The small molecule below binds the protein below.
Small molecule (SMILES): Cc1ccc(S(=O)(=O)O)cc1

Binding-site contacts:
Ligand atom C3 contacts residue SER145 of chain 1.A at 4.2 Å.
Ligand atom O2 contacts residue GLY129 of chain 1.A at 4.4 Å.
Ligand atom C3 contacts residue VAL141 of chain 1.A at 4.2 Å (hydrophobic).
Ligand atom C4 contacts residue SER145 of chain 1.A at 3.7 Å.
Ligand atom C5 contacts residue SER145 of chain 1.A at 3.3 Å.
Ligand atom O2 contacts residue ARG100 of chain 1.A at 3.0 Å (salt-bridge).
Ligand atom C7 contacts residue SER145 of chain 1.A at 4.3 Å.
Ligand atom C7 contacts residue VAL141 of chain 1.A at 3.6 Å (hydrophobic).
Ligand atom C6 contacts residue SER145 of chain 1.A at 3.5 Å.
Ligand atom C2 contacts residue LEU147 of chain 1.A at 3.7 Å (hydrophobic).
Ligand atom C3 contacts residue LEU147 of chain 1.A at 4.1 Å (hydrophobic).
Ligand atom C1 contacts residue LEU147 of chain 1.A at 4.2 Å (hydrophobic).
Ligand atom C4 contacts residue HIS144 of chain 1.A at 3.8 Å.
Ligand atom C1 contacts residue SER145 of chain 1.A at 4.1 Å.
Ligand atom C4 contacts residue VAL141 of chain 1.A at 4.2 Å (hydrophobic).
Ligand atom C2 contacts residue LEU130 of chain 1.A at 3.4 Å (hydrophobic).
Ligand atom O1 contacts residue SER145 of chain 1.A at 4.5 Å.
Ligand atom O3 contacts residue ARG100 of chain 1.A at 4.2 Å.
Ligand atom C5 contacts residue HIS144 of chain 1.A at 3.2 Å.
Ligand atom C7 contacts residue HIS144 of chain 1.A at 3.6 Å.
Ligand atom C6 contacts residue HIS144 of chain 1.A at 4.1 Å.
Ligand atom S contacts residue ARG100 of chain 1.A at 3.7 Å.
Ligand atom C2 contacts residue SER145 of chain 1.A at 4.4 Å.
Ligand atom C3 contacts residue LEU130 of chain 1.A at 3.4 Å (hydrophobic).
Ligand atom O1 contacts residue LEU147 of chain 1.A at 3.5 Å.
Ligand atom O1 contacts residue ARG100 of chain 1.A at 2.9 Å (salt-bridge).

Sequence of chain 1.A:
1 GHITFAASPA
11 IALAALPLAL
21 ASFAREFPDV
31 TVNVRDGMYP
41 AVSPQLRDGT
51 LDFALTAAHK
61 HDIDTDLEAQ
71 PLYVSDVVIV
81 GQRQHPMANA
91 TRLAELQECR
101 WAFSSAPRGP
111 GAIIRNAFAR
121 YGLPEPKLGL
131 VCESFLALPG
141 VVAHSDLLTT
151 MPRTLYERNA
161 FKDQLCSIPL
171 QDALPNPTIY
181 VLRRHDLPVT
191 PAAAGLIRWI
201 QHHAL